This small molecule binds to this protein.
Small molecule (SMILES): C[Se]CC[C@H](N)C(=O)N[C@@H](Cc1ccccc1)C(=O)N[C@@H](CC(N)=O)C(=O)N[C@@H](Cc1ccccc1)C(=O)N[C@H](C=O)CC(C)C

Binding-site contacts:
Ligand atom C contacts residue VAL467 of chain 2.C at 4.0 Å (hydrophobic).
Ligand atom SE contacts residue THR472 of chain 2.C at 4.3 Å.
Ligand atom CA contacts residue VAL382 of chain 2.C at 4.1 Å (hydrophobic).
Ligand atom CE2 contacts residue ARG390 of chain 2.C at 3.1 Å.
Ligand atom O contacts residue GLN379 of chain 2.C at 3.7 Å.
Ligand atom C contacts residue VAL382 of chain 2.C at 4.0 Å (hydrophobic).
Ligand atom N contacts residue VAL467 of chain 2.C at 3.3 Å (h-bond).
Ligand atom CE contacts residue ALA394 of chain 2.C at 4.0 Å (hydrophobic).
Ligand atom O contacts residue VAL382 of chain 2.C at 3.9 Å.
Ligand atom CB contacts residue GLU383 of chain 2.C at 3.7 Å.
Ligand atom CA contacts residue VAL467 of chain 2.C at 4.3 Å (hydrophobic).
Ligand atom SE contacts residue ALA394 of chain 2.C at 3.6 Å.
Ligand atom CE1 contacts residue VAL468 of chain 2.C at 3.7 Å (hydrophobic).
Ligand atom OD1 contacts residue HIS466 of chain 2.C at 4.0 Å.
Ligand atom CE1 contacts residue VAL467 of chain 2.C at 4.1 Å (hydrophobic).
Ligand atom CA contacts residue VAL467 of chain 2.C at 3.7 Å (hydrophobic).
Ligand atom O contacts residue GLN379 of chain 2.C at 3.0 Å (h-bond).
Ligand atom CZ contacts residue ALA394 of chain 2.C at 3.6 Å (hydrophobic).
Ligand atom CA contacts residue ASP469 of chain 2.C at 3.9 Å.
Ligand atom CE2 contacts residue ALA394 of chain 2.C at 3.6 Å (hydrophobic).
Ligand atom C contacts residue GLN379 of chain 2.C at 3.0 Å.
Ligand atom CE1 contacts residue VAL382 of chain 2.C at 4.2 Å (hydrophobic).
Ligand atom CD1 contacts residue ARG390 of chain 2.C at 4.3 Å.
Ligand atom CZ contacts residue ARG390 of chain 2.C at 3.6 Å.
Ligand atom CD1 contacts residue GLU383 of chain 2.C at 3.8 Å.
Ligand atom CB contacts residue VAL467 of chain 2.C at 4.1 Å (hydrophobic).
Ligand atom CD2 contacts residue ARG390 of chain 2.C at 3.7 Å.
Ligand atom CB contacts residue THR472 of chain 2.C at 4.2 Å.
Ligand atom CD1 contacts residue VAL467 of chain 2.C at 3.9 Å (hydrophobic).
Ligand atom CZ contacts residue VAL382 of chain 2.C at 3.9 Å (hydrophobic).
Ligand atom CE1 contacts residue ALA394 of chain 2.C at 4.3 Å (hydrophobic).
Ligand atom N contacts residue ASP469 of chain 2.C at 4.1 Å.
Ligand atom CD1 contacts residue VAL468 of chain 2.C at 4.1 Å (hydrophobic).
Ligand atom CB contacts residue ASP469 of chain 2.C at 3.8 Å.
Ligand atom OD1 contacts residue VAL467 of chain 2.C at 2.7 Å (h-bond).
Ligand atom CE contacts residue SER391 of chain 2.C at 3.8 Å.
Ligand atom CG contacts residue VAL467 of chain 2.C at 3.7 Å (hydrophobic).
Ligand atom O contacts residue GLU383 of chain 2.C at 4.2 Å.
Ligand atom CB contacts residue VAL382 of chain 2.C at 3.9 Å (hydrophobic).
Ligand atom N contacts residue VAL467 of chain 2.C at 4.2 Å.

Sequence of chain 2.C:
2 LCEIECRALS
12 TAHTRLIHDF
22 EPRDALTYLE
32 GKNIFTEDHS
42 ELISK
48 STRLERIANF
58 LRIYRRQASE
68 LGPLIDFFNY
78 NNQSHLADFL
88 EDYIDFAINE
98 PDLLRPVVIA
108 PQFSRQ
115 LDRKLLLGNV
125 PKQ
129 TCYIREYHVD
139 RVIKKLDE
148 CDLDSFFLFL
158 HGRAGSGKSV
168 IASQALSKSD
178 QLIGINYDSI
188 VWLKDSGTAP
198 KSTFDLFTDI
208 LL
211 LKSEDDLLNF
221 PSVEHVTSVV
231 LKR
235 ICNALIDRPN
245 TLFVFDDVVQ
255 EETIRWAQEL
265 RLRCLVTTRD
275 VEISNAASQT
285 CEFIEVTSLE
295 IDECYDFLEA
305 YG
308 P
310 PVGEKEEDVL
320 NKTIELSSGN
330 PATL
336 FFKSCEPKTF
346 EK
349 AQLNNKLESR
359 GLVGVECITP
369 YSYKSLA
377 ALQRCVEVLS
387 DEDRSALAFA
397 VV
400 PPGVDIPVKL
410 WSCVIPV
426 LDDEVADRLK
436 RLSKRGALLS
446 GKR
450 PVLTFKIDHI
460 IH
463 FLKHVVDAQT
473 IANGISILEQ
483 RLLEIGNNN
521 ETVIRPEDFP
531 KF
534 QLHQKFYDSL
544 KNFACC